Sequence of chain 17.D:
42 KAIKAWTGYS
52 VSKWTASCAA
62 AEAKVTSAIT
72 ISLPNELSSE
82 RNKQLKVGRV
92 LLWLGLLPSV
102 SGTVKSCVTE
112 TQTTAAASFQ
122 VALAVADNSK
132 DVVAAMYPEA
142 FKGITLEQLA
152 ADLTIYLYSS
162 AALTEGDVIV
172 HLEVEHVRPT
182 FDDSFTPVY

The small molecule below binds the protein below.
Small molecule (SMILES): Nc1ncnc2c1ncn2[C@@H]1O[C@H](COO[C@@H]2C[C@@H](CO[P](=O)(O)O[C@H]3[C@@H](O)[C@H](n4cnc5c(N)ncnc54)O[C@@H]3COP(=O)=O)O[C@H]2n2ccc(=O)[nH]c2=O)[C@@H](OOP(O)OC[C@H]2O[C@@H](n3ccc(=O)[nH]c3=O)[C@H](O)[C@@H]2O)[C@H]1O.Op1oo1

Binding-site contacts:
Ligand atom C5' contacts residue VAL178 of chain 17.E at 4.5 Å (hydrophobic).
Ligand atom OP2 contacts residue GLY49 of chain 17.E at 4.2 Å.
Ligand atom N1 contacts residue THR48 of chain 17.D at 4.0 Å.
Ligand atom C6 contacts residue TRP47 of chain 17.D at 3.9 Å (hydrophobic).
Ligand atom C1' contacts residue TRP47 of chain 17.D at 4.3 Å (hydrophobic).
Ligand atom OP2 contacts residue VAL178 of chain 17.E at 4.5 Å.
Ligand atom N9 contacts residue TRP47 of chain 17.D at 3.9 Å.
Ligand atom N3 contacts residue TRP47 of chain 17.D at 4.1 Å.
Ligand atom C5 contacts residue TRP47 of chain 17.D at 3.8 Å (hydrophobic).
Ligand atom N1 contacts residue TRP47 of chain 17.D at 4.3 Å.
Ligand atom N6 contacts residue THR48 of chain 17.D at 3.3 Å (h-bond).
Ligand atom N6 contacts residue TRP47 of chain 17.D at 3.8 Å.
Ligand atom O4' contacts residue LYS143 of chain 17.D at 4.1 Å.
Ligand atom C4 contacts residue TRP47 of chain 17.D at 3.9 Å (hydrophobic).
Ligand atom O4' contacts residue TRP47 of chain 17.D at 4.1 Å.
Ligand atom N6 contacts residue TYR50 of chain 17.D at 4.2 Å.
Ligand atom N7 contacts residue TRP47 of chain 17.D at 3.7 Å.
Ligand atom C8 contacts residue TRP47 of chain 17.D at 3.8 Å (hydrophobic).
Ligand atom C2 contacts residue TRP47 of chain 17.D at 4.2 Å (hydrophobic).
Ligand atom C6 contacts residue THR48 of chain 17.D at 4.2 Å.

Sequence of chain 17.E:
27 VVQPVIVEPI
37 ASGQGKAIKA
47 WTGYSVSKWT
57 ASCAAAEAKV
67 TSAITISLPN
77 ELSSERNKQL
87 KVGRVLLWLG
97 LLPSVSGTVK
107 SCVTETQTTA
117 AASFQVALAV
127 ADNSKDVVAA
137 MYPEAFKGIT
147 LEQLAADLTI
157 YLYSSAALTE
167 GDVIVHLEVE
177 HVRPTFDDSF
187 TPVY